Sequence of chain 1.C:
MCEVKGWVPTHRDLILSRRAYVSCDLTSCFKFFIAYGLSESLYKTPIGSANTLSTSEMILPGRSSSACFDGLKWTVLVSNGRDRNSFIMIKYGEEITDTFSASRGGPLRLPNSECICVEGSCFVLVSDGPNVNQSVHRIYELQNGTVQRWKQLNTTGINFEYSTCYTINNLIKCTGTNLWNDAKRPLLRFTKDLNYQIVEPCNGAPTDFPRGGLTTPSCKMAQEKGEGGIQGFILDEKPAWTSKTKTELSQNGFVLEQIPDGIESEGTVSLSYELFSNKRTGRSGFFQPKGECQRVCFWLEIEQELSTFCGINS

Binding-site contacts:
Ligand atom C3 contacts residue ILE235 of chain 1.C at 4.1 Å (hydrophobic).
Ligand atom N2 contacts residue ASN191 of chain 1.C at 2.8 Å (h-bond).
Ligand atom C5 contacts residue ASN191 of chain 1.C at 3.6 Å.
Ligand atom C8 contacts residue THR193 of chain 1.C at 4.5 Å.
Ligand atom C6 contacts residue ASN191 of chain 1.C at 3.6 Å.
Ligand atom C5 contacts residue THR193 of chain 1.C at 3.9 Å.
Ligand atom C2 contacts residue ASN191 of chain 1.C at 2.2 Å.
Ligand atom C6 contacts residue THR192 of chain 1.C at 4.0 Å.
Ligand atom O5 contacts residue ASN191 of chain 1.C at 2.3 Å (h-bond).
Ligand atom O4 contacts residue ILE235 of chain 1.C at 2.7 Å (h-bond).
Ligand atom O5 contacts residue THR193 of chain 1.C at 4.1 Å.
Ligand atom O5 contacts residue THR193 of chain 1.C at 3.9 Å.
Ligand atom C4 contacts residue ASN191 of chain 1.C at 4.1 Å.
Ligand atom O7 contacts residue ASN191 of chain 1.C at 3.3 Å (h-bond).
Ligand atom C6 contacts residue ILE195 of chain 1.C at 3.9 Å (hydrophobic).
Ligand atom O3 contacts residue ASN191 of chain 1.C at 4.4 Å.
Ligand atom O3 contacts residue ILE235 of chain 1.C at 3.5 Å (h-bond).
Ligand atom C3 contacts residue ASN191 of chain 1.C at 3.6 Å.
Ligand atom C1 contacts residue ASN191 of chain 1.C at 1.4 Å.
Ligand atom C5 contacts residue ASN191 of chain 1.C at 4.0 Å.
Ligand atom C4 contacts residue ILE235 of chain 1.C at 3.6 Å (hydrophobic).
Ligand atom C6 contacts residue ILE235 of chain 1.C at 3.9 Å (hydrophobic).
Ligand atom C1 contacts residue THR193 of chain 1.C at 3.8 Å.
Ligand atom C6 contacts residue THR193 of chain 1.C at 3.7 Å.
Ligand atom C8 contacts residue ASN191 of chain 1.C at 4.3 Å.
Ligand atom C6 contacts residue THR193 of chain 1.C at 4.2 Å.
Ligand atom C5 contacts residue THR193 of chain 1.C at 4.4 Å.
Ligand atom O4 contacts residue VAL236 of chain 1.C at 4.5 Å.
Ligand atom C7 contacts residue ASN191 of chain 1.C at 3.2 Å.

A protein and the small-molecule ligand that binds it are described below.
Small molecule (SMILES): CC(=O)N[C@H]1[C@H](O[C@H]2[C@H](O[C@H]3O[C@@H](C)[C@@H](O)[C@@H](O)[C@@H]3O)[C@@H](NC(C)=O)CO[C@@H]2CO[C@@H]2O[C@@H](C)[C@@H](O)[C@@H](O)[C@@H]2O)O[C@H](CO)[C@@H](O)[C@@H]1O